Sequence of chain 2.F:
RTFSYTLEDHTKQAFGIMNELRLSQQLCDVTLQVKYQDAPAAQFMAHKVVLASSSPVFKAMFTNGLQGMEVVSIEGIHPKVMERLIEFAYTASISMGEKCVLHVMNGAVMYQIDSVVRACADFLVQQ

Binding-site contacts:
Ligand atom OAH contacts residue HIS88 of chain 2.F at 3.1 Å.
Ligand atom CAJ contacts residue TYR44 of chain 2.F at 3.7 Å (hydrophobic).
Ligand atom OAB contacts residue LYS90 of chain 2.F at 4.4 Å.
Ligand atom CAD contacts residue VAL91 of chain 2.F at 3.7 Å (hydrophobic).
Ligand atom CAF contacts residue HIS88 of chain 2.F at 4.0 Å.
Ligand atom OAB contacts residue CYS110 of chain 2.F at 3.1 Å (h-bond).
Ligand atom CAE contacts residue LYS90 of chain 2.F at 3.9 Å.
Ligand atom OAA contacts residue LYS90 of chain 2.F at 3.7 Å.
Ligand atom CAJ contacts residue HIS88 of chain 2.F at 3.5 Å.
Ligand atom OAA contacts residue VAL91 of chain 2.F at 3.5 Å.
Ligand atom CAC contacts residue VAL91 of chain 2.F at 4.0 Å (hydrophobic).
Ligand atom CAC contacts residue CYS110 of chain 2.F at 3.5 Å (hydrophobic).
Ligand atom CAI contacts residue HIS88 of chain 2.F at 3.8 Å.
Ligand atom CAC contacts residue VAL114 of chain 2.F at 4.4 Å (hydrophobic).
Ligand atom CAI contacts residue HIS113 of chain 2.F at 3.4 Å.
Ligand atom OAA contacts residue ARG94 of chain 2.F at 3.1 Å (salt-bridge).
Ligand atom CAC contacts residue LYS90 of chain 2.F at 4.3 Å.
Ligand atom CAD contacts residue HIS113 of chain 2.F at 4.0 Å.
Ligand atom OAB contacts residue ARG94 of chain 2.F at 2.8 Å (salt-bridge).
Ligand atom CAJ contacts residue HIS113 of chain 2.F at 3.7 Å.
Ligand atom CAC contacts residue ARG94 of chain 2.F at 3.4 Å.
Ligand atom CAD contacts residue CYS110 of chain 2.F at 3.6 Å (hydrophobic).
Ligand atom OAG contacts residue CYS110 of chain 2.F at 3.9 Å.
Ligand atom OAH contacts residue HIS113 of chain 2.F at 4.5 Å.
Ligand atom CAE contacts residue HIS88 of chain 2.F at 4.0 Å.
Ligand atom OAA contacts residue CYS110 of chain 2.F at 4.2 Å.
Ligand atom OAA contacts residue VAL114 of chain 2.F at 3.4 Å.
Ligand atom CAE contacts residue VAL91 of chain 2.F at 3.7 Å (hydrophobic).

This small molecule binds to this protein.
Small molecule (SMILES): CCOC(=O)CCC(=O)O